A small-molecule ligand and the protein it binds are described below.
Small molecule (SMILES): C[C@@H]1[C@H]([C@H](C(=O)O)[C@@H](C)O)N=C(C(=O)O)[C@H]1S[C@@H]1CN[C@H](C(=O)N(C)C)C1

Sequence of chain 1.A:
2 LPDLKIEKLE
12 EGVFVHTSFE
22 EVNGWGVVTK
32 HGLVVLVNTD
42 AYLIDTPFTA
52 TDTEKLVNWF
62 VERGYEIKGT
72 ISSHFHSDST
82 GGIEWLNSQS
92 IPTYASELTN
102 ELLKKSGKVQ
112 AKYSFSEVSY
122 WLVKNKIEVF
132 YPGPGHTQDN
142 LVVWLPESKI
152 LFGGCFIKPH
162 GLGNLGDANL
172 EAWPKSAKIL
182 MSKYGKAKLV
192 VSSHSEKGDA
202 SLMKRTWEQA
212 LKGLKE

Binding-site contacts:
Ligand atom O31 contacts residue GLY164 of chain 1.A at 3.4 Å.
Ligand atom O32 contacts residue HIS137 of chain 1.A at 3.3 Å.
Ligand atom O71 contacts residue ASN165 of chain 1.A at 2.8 Å (h-bond).
Ligand atom C31 contacts residue HIS137 of chain 1.A at 3.5 Å.
Ligand atom O32 contacts residue CYS156 of chain 1.A at 3.2 Å.
Ligand atom O71 contacts residue ZN1 of chain 1.D at 2.8 Å.
Ligand atom O32 contacts residue ZN1 of chain 1.E at 2.7 Å.
Ligand atom O72 contacts residue ZN1 of chain 1.E at 3.4 Å.
Ligand atom C7 contacts residue ZN1 of chain 1.D at 2.6 Å.
Ligand atom O72 contacts residue ASP79 of chain 1.A at 2.9 Å (salt-bridge).
Ligand atom C4A contacts residue HIS195 of chain 1.A at 3.2 Å.
Ligand atom O62 contacts residue ASP79 of chain 1.A at 2.3 Å (salt-bridge).
Ligand atom N4 contacts residue ZN1 of chain 1.E at 2.1 Å.
Ligand atom C31 contacts residue ZN1 of chain 1.E at 3.2 Å.
Ligand atom N3A contacts residue HIS195 of chain 1.A at 3.3 Å.
Ligand atom S21 contacts residue TRP26 of chain 1.A at 3.6 Å.
Ligand atom C11 contacts residue TRP26 of chain 1.A at 3.7 Å (hydrophobic).
Ligand atom C3 contacts residue HIS195 of chain 1.A at 3.5 Å.
Ligand atom O72 contacts residue HIS75 of chain 1.A at 3.3 Å (h-bond).
Ligand atom O72 contacts residue HIS137 of chain 1.A at 3.2 Å (h-bond).
Ligand atom O32 contacts residue LYS159 of chain 1.A at 2.8 Å (salt-bridge).
Ligand atom C31 contacts residue LYS159 of chain 1.A at 3.2 Å.
Ligand atom O31 contacts residue LYS159 of chain 1.A at 2.7 Å (salt-bridge).
Ligand atom O71 contacts residue HIS77 of chain 1.A at 2.9 Å (h-bond).
Ligand atom O31 contacts residue HIS137 of chain 1.A at 3.7 Å.
Ligand atom S21 contacts residue ASN165 of chain 1.A at 3.7 Å.
Ligand atom C7 contacts residue HIS137 of chain 1.A at 3.6 Å.
Ligand atom C2A contacts residue TRP26 of chain 1.A at 3.5 Å (hydrophobic).
Ligand atom O31 contacts residue ASN165 of chain 1.A at 3.0 Å (h-bond).
Ligand atom O71 contacts residue HIS137 of chain 1.A at 3.0 Å.
Ligand atom C5 contacts residue ZN1 of chain 1.E at 3.2 Å.
Ligand atom C61 contacts residue ASP79 of chain 1.A at 3.6 Å.
Ligand atom C7 contacts residue HIS77 of chain 1.A at 3.0 Å.
Ligand atom O72 contacts residue HIS77 of chain 1.A at 2.7 Å (h-bond).
Ligand atom O32 contacts residue HIS195 of chain 1.A at 3.4 Å.
Ligand atom N4 contacts residue HIS195 of chain 1.A at 3.3 Å (h-bond).
Ligand atom C3 contacts residue ZN1 of chain 1.E at 2.8 Å.
Ligand atom C8A contacts residue GLY162 of chain 1.A at 3.1 Å.
Ligand atom O72 contacts residue ZN1 of chain 1.D at 1.7 Å.
Ligand atom O62 contacts residue HIS77 of chain 1.A at 3.4 Å.